Binding-site contacts:
Ligand atom C4 contacts residue LEU13 of chain 1.G at 3.5 Å (hydrophobic).
Ligand atom C6 contacts residue GLU17 of chain 1.A at 4.2 Å.
Ligand atom C6 contacts residue LEU13 of chain 1.G at 4.0 Å (hydrophobic).
Ligand atom C1 contacts residue GLU17 of chain 1.A at 3.7 Å.
Ligand atom C6 contacts residue TYR14 of chain 1.G at 3.8 Å (hydrophobic).
Ligand atom O1 contacts residue GLU17 of chain 1.A at 2.5 Å (salt-bridge).
Ligand atom C5 contacts residue LEU13 of chain 1.G at 3.4 Å (hydrophobic).
Ligand atom C1 contacts residue LEU13 of chain 1.A at 4.3 Å (hydrophobic).
Ligand atom O1 contacts residue TYR14 of chain 1.A at 4.3 Å.
Ligand atom C4 contacts residue TYR14 of chain 1.G at 4.0 Å (hydrophobic).
Ligand atom C5 contacts residue TYR14 of chain 1.G at 3.6 Å (hydrophobic).
Ligand atom C2 contacts residue LEU13 of chain 1.A at 3.9 Å (hydrophobic).
Ligand atom C1 contacts residue TYR14 of chain 1.G at 4.2 Å (hydrophobic).
Ligand atom O1 contacts residue LEU13 of chain 1.A at 3.7 Å.

Sequence of chain 1.A:
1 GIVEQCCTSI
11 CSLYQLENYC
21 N

This small molecule binds to this protein.
Small molecule (SMILES): Oc1cccc(O)c1

Sequence of chain 1.G:
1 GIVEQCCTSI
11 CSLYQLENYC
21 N